A small-molecule ligand and the protein it binds are described below.
Small molecule (SMILES): C/C(NCc1cnc(C)nc1N)=C(/S)CCO[P](=O)([O-])O[P](=O)([O-])O

Sequence of chain 2.A:
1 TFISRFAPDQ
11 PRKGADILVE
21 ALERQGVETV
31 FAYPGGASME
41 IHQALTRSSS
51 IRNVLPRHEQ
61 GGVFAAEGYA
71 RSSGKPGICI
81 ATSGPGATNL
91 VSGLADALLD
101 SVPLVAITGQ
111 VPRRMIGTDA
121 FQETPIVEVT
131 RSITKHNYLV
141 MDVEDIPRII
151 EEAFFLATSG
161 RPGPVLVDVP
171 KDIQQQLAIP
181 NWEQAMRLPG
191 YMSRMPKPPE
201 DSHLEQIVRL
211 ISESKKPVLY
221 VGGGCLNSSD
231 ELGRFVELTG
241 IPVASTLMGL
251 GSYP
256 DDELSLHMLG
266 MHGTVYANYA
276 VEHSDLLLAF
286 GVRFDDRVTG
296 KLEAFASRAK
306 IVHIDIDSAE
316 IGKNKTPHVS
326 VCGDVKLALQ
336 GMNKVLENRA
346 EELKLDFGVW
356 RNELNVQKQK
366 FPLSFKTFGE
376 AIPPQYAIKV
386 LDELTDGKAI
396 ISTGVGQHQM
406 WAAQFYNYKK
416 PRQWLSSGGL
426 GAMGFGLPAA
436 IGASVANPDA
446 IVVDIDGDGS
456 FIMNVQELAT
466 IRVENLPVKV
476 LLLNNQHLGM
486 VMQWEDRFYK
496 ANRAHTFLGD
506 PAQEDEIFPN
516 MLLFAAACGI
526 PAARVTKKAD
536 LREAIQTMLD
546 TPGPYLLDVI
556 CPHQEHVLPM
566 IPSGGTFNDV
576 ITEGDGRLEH

Sequence of chain 3.A:
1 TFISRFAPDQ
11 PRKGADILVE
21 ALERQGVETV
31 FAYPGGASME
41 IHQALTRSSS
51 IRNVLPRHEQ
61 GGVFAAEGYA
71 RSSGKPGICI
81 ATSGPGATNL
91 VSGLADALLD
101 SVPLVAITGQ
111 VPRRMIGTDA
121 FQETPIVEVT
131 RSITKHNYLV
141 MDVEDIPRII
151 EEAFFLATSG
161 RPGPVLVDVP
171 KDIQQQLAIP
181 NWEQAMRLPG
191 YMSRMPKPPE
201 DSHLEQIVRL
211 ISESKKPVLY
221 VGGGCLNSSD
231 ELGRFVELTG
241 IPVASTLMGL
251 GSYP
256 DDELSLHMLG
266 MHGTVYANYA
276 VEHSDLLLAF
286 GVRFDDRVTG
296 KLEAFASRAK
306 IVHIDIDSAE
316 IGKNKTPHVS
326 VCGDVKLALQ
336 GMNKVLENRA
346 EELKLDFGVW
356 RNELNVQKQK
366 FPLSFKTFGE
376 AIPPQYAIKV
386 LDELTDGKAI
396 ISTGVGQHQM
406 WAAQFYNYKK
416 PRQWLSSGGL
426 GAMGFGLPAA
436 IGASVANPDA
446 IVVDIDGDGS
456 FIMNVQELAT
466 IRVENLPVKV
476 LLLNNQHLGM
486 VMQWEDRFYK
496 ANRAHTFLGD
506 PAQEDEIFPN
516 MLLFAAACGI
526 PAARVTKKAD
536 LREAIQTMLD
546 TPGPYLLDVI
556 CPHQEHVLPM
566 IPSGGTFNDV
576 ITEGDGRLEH

Binding-site contacts:
Ligand atom PB contacts residue GLN402 of chain 2.A at 3.6 Å.
Ligand atom O2B contacts residue GLN402 of chain 2.A at 2.8 Å (h-bond).
Ligand atom O7 contacts residue LEU483 of chain 2.A at 3.4 Å.
Ligand atom C7 contacts residue VAL400 of chain 2.A at 3.4 Å (hydrophobic).
Ligand atom O2A contacts residue VAL400 of chain 2.A at 3.6 Å (h-bond).
Ligand atom S1 contacts residue GLY401 of chain 2.A at 3.5 Å.
Ligand atom C6' contacts residue GLU59 of chain 3.A at 3.2 Å.
Ligand atom O1B contacts residue GLN402 of chain 2.A at 3.3 Å (h-bond).
Ligand atom S1 contacts residue VAL400 of chain 2.A at 3.4 Å (h-bond).
Ligand atom O2A contacts residue GLY454 of chain 2.A at 3.6 Å (h-bond).
Ligand atom O3A contacts residue MG1 of chain 2.B at 3.5 Å.
Ligand atom O1A contacts residue MG1 of chain 2.B at 2.1 Å.
Ligand atom PA contacts residue MG1 of chain 2.B at 3.2 Å.
Ligand atom C4' contacts residue MET428 of chain 2.A at 3.5 Å (hydrophobic).
Ligand atom O3B contacts residue MG1 of chain 2.B at 2.0 Å.
Ligand atom N1' contacts residue GLU59 of chain 3.A at 2.8 Å (salt-bridge).
Ligand atom O3B contacts residue ASN480 of chain 2.A at 2.8 Å (h-bond).
Ligand atom N4' contacts residue GLN122 of chain 3.A at 3.1 Å (h-bond).
Ligand atom C4 contacts residue MET428 of chain 2.A at 3.5 Å (hydrophobic).
Ligand atom O3B contacts residue GLY484 of chain 2.A at 2.8 Å (h-bond).
Ligand atom CM4 contacts residue PRO34 of chain 3.A at 3.2 Å (hydrophobic).
Ligand atom PB contacts residue MG1 of chain 2.B at 3.3 Å.
Ligand atom O1A contacts residue HIS482 of chain 2.A at 3.1 Å (h-bond).
Ligand atom O3B contacts residue HIS482 of chain 2.A at 3.2 Å (h-bond).
Ligand atom O1A contacts residue ASP453 of chain 2.A at 2.9 Å (salt-bridge).
Ligand atom CM4 contacts residue MET428 of chain 2.A at 3.5 Å (hydrophobic).
Ligand atom O2B contacts residue GLY484 of chain 2.A at 3.3 Å (h-bond).
Ligand atom CM2 contacts residue MET428 of chain 2.A at 3.6 Å (hydrophobic).
Ligand atom O2B contacts residue GLY401 of chain 2.A at 3.4 Å.
Ligand atom O2B contacts residue MET485 of chain 2.A at 3.1 Å (h-bond).
Ligand atom O2A contacts residue SER455 of chain 2.A at 2.6 Å (h-bond).
Ligand atom C5' contacts residue MET428 of chain 2.A at 3.6 Å (hydrophobic).
Ligand atom C7' contacts residue PRO34 of chain 3.A at 3.5 Å (hydrophobic).
Ligand atom O1B contacts residue HIS403 of chain 2.A at 2.9 Å (h-bond).
Ligand atom PB contacts residue HIS403 of chain 2.A at 3.6 Å.
Ligand atom O1A contacts residue GLY454 of chain 2.A at 2.9 Å (h-bond).
Ligand atom N4' contacts residue GLY426 of chain 2.A at 3.0 Å (h-bond).
Ligand atom N3' contacts residue MET428 of chain 2.A at 3.2 Å (h-bond).
Ligand atom CM2 contacts residue ASN89 of chain 3.A at 3.4 Å.
Ligand atom O3A contacts residue HIS403 of chain 2.A at 3.0 Å (h-bond).